Sequence of chain 1.C:
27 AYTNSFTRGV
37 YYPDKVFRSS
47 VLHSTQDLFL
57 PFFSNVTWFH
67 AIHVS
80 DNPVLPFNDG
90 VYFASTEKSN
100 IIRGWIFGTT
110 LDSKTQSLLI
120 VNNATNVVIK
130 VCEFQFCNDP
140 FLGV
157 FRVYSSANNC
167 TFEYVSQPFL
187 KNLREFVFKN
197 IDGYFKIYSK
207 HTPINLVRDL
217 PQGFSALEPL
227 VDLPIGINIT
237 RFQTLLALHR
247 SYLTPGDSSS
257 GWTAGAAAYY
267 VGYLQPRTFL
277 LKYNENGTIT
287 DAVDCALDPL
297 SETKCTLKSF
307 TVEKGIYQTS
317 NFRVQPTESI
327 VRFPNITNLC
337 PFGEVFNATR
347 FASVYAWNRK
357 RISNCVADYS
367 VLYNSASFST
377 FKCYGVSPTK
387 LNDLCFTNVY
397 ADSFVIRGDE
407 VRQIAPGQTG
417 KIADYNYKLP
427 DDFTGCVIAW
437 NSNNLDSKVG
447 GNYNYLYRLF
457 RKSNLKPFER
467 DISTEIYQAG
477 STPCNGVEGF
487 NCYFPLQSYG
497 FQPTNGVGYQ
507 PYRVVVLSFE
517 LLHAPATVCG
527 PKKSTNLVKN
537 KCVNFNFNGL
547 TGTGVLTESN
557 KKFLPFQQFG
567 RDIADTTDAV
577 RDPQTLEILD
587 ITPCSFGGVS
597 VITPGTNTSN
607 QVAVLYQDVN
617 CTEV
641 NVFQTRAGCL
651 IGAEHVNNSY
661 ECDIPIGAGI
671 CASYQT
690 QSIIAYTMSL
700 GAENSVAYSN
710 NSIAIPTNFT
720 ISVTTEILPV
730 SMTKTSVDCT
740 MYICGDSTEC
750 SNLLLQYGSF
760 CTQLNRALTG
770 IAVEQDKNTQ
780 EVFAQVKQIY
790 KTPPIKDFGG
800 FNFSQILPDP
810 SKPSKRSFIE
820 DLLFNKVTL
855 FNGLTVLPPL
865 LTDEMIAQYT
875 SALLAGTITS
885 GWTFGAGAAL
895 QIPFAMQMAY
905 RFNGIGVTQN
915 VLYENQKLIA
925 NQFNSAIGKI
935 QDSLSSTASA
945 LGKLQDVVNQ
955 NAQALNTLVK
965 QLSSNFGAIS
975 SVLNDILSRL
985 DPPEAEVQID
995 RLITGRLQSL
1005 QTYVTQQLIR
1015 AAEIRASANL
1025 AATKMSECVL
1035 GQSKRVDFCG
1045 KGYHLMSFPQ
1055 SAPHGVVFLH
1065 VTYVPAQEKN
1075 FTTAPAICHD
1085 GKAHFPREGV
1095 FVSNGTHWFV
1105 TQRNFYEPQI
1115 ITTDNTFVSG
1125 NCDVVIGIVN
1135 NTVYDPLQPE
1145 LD

Binding-site contacts:
Ligand atom C5 contacts residue ASN709 of chain 1.B at 3.7 Å.
Ligand atom C2 contacts residue ASN709 of chain 1.B at 2.4 Å.
Ligand atom O6 contacts residue GLY1131 of chain 1.B at 3.8 Å.
Ligand atom C7 contacts residue ASN709 of chain 1.B at 3.1 Å.
Ligand atom C3 contacts residue ASN709 of chain 1.B at 3.7 Å.
Ligand atom N2 contacts residue ASN709 of chain 1.B at 2.8 Å (h-bond).
Ligand atom O7 contacts residue ASN709 of chain 1.B at 3.0 Å (h-bond).
Ligand atom C4 contacts residue ASN709 of chain 1.B at 4.2 Å.
Ligand atom C8 contacts residue ASN709 of chain 1.B at 4.3 Å.
Ligand atom C8 contacts residue ASP796 of chain 1.C at 4.2 Å.
Ligand atom O5 contacts residue ASN709 of chain 1.B at 2.4 Å (h-bond).
Ligand atom C1 contacts residue ASN709 of chain 1.B at 1.4 Å.
Ligand atom C6 contacts residue GLY1131 of chain 1.B at 3.6 Å.
Ligand atom C6 contacts residue ILE1130 of chain 1.B at 4.2 Å (hydrophobic).

A small-molecule ligand and the protein it binds are described below.
Small molecule (SMILES): CC(=O)N[C@@H]1[C@@H](O)[C@H](O)[C@@H](CO)O[C@H]1O

Sequence of chain 1.B:
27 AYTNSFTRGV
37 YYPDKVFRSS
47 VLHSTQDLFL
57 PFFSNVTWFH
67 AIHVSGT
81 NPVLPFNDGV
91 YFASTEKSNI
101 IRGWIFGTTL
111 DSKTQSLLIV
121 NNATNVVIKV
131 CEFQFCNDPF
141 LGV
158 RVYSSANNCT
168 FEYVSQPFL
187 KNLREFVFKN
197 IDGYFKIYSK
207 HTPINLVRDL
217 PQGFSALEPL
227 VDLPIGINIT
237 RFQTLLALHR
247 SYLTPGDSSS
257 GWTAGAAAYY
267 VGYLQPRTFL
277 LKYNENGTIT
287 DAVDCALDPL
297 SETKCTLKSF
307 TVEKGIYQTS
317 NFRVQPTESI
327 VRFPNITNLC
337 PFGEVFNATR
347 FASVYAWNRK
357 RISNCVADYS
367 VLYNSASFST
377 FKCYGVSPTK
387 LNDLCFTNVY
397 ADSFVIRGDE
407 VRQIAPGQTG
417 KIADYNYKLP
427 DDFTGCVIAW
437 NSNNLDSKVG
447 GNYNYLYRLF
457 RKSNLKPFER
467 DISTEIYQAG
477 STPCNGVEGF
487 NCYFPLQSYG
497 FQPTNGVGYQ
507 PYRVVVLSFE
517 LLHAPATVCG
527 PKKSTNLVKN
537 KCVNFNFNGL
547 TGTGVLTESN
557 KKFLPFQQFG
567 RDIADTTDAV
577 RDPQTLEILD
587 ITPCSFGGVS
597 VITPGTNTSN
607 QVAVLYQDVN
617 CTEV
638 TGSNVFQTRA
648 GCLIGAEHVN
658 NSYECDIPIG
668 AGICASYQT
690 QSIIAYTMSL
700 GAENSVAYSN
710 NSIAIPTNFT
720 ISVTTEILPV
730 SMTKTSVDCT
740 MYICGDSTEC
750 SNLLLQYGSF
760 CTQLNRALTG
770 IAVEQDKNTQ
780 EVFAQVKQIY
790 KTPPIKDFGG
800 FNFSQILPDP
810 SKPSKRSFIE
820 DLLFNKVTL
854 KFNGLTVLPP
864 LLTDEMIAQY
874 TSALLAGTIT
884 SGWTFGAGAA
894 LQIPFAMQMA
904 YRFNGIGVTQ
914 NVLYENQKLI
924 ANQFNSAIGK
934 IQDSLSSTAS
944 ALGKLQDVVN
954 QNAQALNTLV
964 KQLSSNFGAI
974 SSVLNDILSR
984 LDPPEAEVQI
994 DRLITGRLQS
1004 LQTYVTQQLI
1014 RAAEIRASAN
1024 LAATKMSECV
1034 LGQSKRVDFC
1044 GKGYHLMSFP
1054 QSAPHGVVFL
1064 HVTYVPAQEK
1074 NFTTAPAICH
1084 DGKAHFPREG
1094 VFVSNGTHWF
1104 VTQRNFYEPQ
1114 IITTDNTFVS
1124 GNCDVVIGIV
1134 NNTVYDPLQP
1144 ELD